Sequence of chain 1.A:
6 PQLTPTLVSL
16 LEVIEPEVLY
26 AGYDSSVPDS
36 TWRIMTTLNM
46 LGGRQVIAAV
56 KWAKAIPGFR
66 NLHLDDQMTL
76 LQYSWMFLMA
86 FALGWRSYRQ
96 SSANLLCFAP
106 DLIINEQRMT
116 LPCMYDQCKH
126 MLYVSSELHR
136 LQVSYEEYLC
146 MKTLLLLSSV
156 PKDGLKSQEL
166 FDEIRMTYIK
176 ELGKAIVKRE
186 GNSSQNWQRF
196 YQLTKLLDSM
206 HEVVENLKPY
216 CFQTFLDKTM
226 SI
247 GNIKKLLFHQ

Sequence of chain 2.A:
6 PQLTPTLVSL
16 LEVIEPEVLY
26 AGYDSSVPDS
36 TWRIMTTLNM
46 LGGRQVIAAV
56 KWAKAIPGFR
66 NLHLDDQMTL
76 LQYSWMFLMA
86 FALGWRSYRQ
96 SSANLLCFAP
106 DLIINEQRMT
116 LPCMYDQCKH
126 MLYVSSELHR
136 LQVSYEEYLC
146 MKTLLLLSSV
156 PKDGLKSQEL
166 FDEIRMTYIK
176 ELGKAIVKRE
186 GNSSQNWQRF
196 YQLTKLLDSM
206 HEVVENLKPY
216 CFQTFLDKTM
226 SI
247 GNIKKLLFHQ

This protein binds this small molecule.
Small molecule (SMILES): CC#C[C@]1(O)CC[C@H]2[C@@H]3CCC4=CC(=O)CCC4=C3[C@@H](c3ccc(N(C)C)cc3)C[C@@]21C

Binding-site contacts:
Ligand atom C30 contacts residue MET126 of chain 2.A at 3.7 Å (hydrophobic).
Ligand atom C15 contacts residue MET126 of chain 2.A at 3.8 Å (hydrophobic).
Ligand atom C8 contacts residue MET81 of chain 2.A at 3.4 Å (hydrophobic).
Ligand atom C5 contacts residue MET84 of chain 2.A at 3.8 Å (hydrophobic).
Ligand atom C26 contacts residue MET84 of chain 2.A at 3.5 Å (hydrophobic).
Ligand atom C3 contacts residue MET84 of chain 2.A at 3.9 Å (hydrophobic).
Ligand atom C17 contacts residue GLN122 of chain 2.A at 3.5 Å.
Ligand atom C1 contacts residue GLN50 of chain 2.A at 3.5 Å.
Ligand atom C16 contacts residue LEU212 of chain 2.A at 3.9 Å (hydrophobic).
Ligand atom C32 contacts residue PHE103 of chain 2.A at 3.8 Å (hydrophobic).
Ligand atom C2 contacts residue PHE103 of chain 2.A at 3.7 Å (hydrophobic).
Ligand atom C26 contacts residue GLY47 of chain 2.A at 3.7 Å.
Ligand atom C23 contacts residue ASN44 of chain 2.A at 3.4 Å.
Ligand atom C19 contacts residue CYS216 of chain 2.A at 3.6 Å (hydrophobic).
Ligand atom O30 contacts residue ARG91 of chain 2.A at 2.9 Å (salt-bridge).
Ligand atom C30 contacts residue GLN122 of chain 2.A at 3.6 Å.
Ligand atom O30 contacts residue GLN50 of chain 2.A at 2.7 Å (h-bond).
Ligand atom C31 contacts residue GLN122 of chain 2.A at 3.3 Å.
Ligand atom O3 contacts residue MET40 of chain 2.A at 3.6 Å.
Ligand atom C3 contacts residue GLN50 of chain 2.A at 3.8 Å.
Ligand atom C29 contacts residue CYS216 of chain 2.A at 3.7 Å (hydrophobic).
Ligand atom C22 contacts residue ASN44 of chain 2.A at 3.7 Å.
Ligand atom O3 contacts residue GLN122 of chain 2.A at 2.7 Å (h-bond).
Ligand atom C2 contacts residue GLN50 of chain 2.A at 3.1 Å.
Ligand atom C30 contacts residue MET40 of chain 2.A at 3.8 Å (hydrophobic).
Ligand atom C25 contacts residue TRP80 of chain 2.A at 3.5 Å (hydrophobic).
Ligand atom C6 contacts residue LEU43 of chain 2.A at 3.7 Å (hydrophobic).
Ligand atom C3 contacts residue PHE103 of chain 2.A at 3.9 Å (hydrophobic).
Ligand atom C25 contacts residue MET84 of chain 2.A at 3.9 Å (hydrophobic).
Ligand atom C18 contacts residue LEU43 of chain 2.A at 3.8 Å (hydrophobic).
Ligand atom C32 contacts residue LEU43 of chain 2.A at 3.6 Å (hydrophobic).
Ligand atom C31 contacts residue MET40 of chain 2.A at 3.8 Å (hydrophobic).
Ligand atom C4 contacts residue MET84 of chain 2.A at 3.9 Å (hydrophobic).
Ligand atom C14 contacts residue LEU43 of chain 2.A at 3.9 Å (hydrophobic).
Ligand atom O30 contacts residue PHE103 of chain 2.A at 3.6 Å.
Ligand atom O3 contacts residue TYR215 of chain 2.A at 3.8 Å.
Ligand atom C25 contacts residue GLY47 of chain 2.A at 3.8 Å.
Ligand atom C32 contacts residue MET119 of chain 2.A at 3.8 Å (hydrophobic).
Ligand atom C31 contacts residue MET126 of chain 2.A at 3.9 Å (hydrophobic).
Ligand atom C22 contacts residue LEU43 of chain 2.A at 3.8 Å (hydrophobic).